Sequence of chain 43.A:
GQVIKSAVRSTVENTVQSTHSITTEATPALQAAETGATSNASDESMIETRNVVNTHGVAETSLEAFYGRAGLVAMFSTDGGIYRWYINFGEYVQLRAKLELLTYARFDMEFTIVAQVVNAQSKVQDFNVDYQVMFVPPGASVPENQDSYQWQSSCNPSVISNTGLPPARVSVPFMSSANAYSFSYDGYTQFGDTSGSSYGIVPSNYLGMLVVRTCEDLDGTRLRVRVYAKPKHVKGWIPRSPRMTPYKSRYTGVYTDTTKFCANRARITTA

Binding-site contacts:
Ligand atom CA contacts residue CYS1 of chain 43.P at 2.4 Å (hydrophobic).
Ligand atom C contacts residue MET78 of chain 43.A at 3.6 Å (hydrophobic).
Ligand atom OXT contacts residue ARG229 of chain 43.A at 3.1 Å (salt-bridge).
Ligand atom N contacts residue TYR152 of chain 42.A at 4.2 Å.
Ligand atom O contacts residue TRP154 of chain 42.A at 4.1 Å.
Ligand atom N contacts residue ASP150 of chain 42.A at 3.4 Å (salt-bridge).
Ligand atom CA contacts residue SER151 of chain 42.A at 4.0 Å.
Ligand atom CA contacts residue GLN155 of chain 42.A at 4.3 Å.
Ligand atom O contacts residue ARG216 of chain 42.A at 2.9 Å (salt-bridge).
Ligand atom C contacts residue ARG216 of chain 42.A at 3.6 Å.
Ligand atom OXT contacts residue ARG216 of chain 42.A at 3.0 Å (salt-bridge).
Ligand atom O contacts residue MET78 of chain 43.A at 3.9 Å.
Ligand atom OXT contacts residue ASP150 of chain 42.A at 4.3 Å.
Ligand atom C contacts residue ARG229 of chain 43.A at 3.7 Å.
Ligand atom CA contacts residue TRP154 of chain 42.A at 4.3 Å (hydrophobic).
Ligand atom O contacts residue LEU75 of chain 43.A at 3.8 Å.
Ligand atom C contacts residue TRP154 of chain 42.A at 4.1 Å (hydrophobic).
Ligand atom N contacts residue MET78 of chain 43.A at 3.8 Å.
Ligand atom N contacts residue SER151 of chain 42.A at 3.5 Å (h-bond).
Ligand atom N contacts residue CYS1 of chain 43.P at 1.3 Å.
Ligand atom CA contacts residue MET78 of chain 43.A at 4.0 Å (hydrophobic).
Ligand atom OXT contacts residue CYS1 of chain 43.P at 4.0 Å.
Ligand atom O contacts residue ARG229 of chain 43.A at 2.9 Å (salt-bridge).
Ligand atom OXT contacts residue MET78 of chain 43.A at 3.5 Å (h-bond).
Ligand atom CA contacts residue LEU75 of chain 43.A at 3.7 Å (hydrophobic).
Ligand atom C contacts residue LEU75 of chain 43.A at 4.2 Å (hydrophobic).
Ligand atom C contacts residue CYS1 of chain 43.P at 3.7 Å (hydrophobic).

Sequence of chain 42.A:
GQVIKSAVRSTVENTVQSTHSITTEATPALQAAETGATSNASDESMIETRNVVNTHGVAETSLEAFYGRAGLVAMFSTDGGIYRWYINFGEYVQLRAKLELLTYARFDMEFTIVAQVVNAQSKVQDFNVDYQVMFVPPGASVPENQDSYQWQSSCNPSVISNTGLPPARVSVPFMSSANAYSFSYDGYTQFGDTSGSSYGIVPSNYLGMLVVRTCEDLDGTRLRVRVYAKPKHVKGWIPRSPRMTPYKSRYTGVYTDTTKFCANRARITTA

This small molecule binds to this protein.
Small molecule (SMILES): NCC(=O)O